A protein and the small-molecule ligand that binds it are described below.
Small molecule (SMILES): CC1=CC2=N3->[Zn]45<-N6=C(C=c7cc(C)c(n74)=C2)C(C)=C(CCC(=O)O)C6=Cc2c(CCC(=O)O)c(C)c(n25)C=C13

Binding-site contacts:
Ligand atom C26 contacts residue LYS43 of chain 1.A at 3.2 Å.
Ligand atom O3 contacts residue LYS46 of chain 1.A at 3.7 Å.
Ligand atom C9 contacts residue PHE44 of chain 1.A at 3.5 Å (hydrophobic).
Ligand atom C14 contacts residue HIS65 of chain 1.A at 3.6 Å.
Ligand atom C23 contacts residue VAL68 of chain 1.A at 3.6 Å (hydrophobic).
Ligand atom C27 contacts residue SO41 of chain 1.F at 3.7 Å.
Ligand atom C11 contacts residue PHE44 of chain 1.A at 3.7 Å (hydrophobic).
Ligand atom C12 contacts residue HIS98 of chain 1.A at 3.6 Å.
Ligand atom C18 contacts residue VAL68 of chain 1.A at 3.7 Å (hydrophobic).
Ligand atom N2 contacts residue HIS94 of chain 1.A at 3.3 Å (h-bond).
Ligand atom O contacts residue SER93 of chain 1.A at 2.7 Å (h-bond).
Ligand atom O contacts residue HIS94 of chain 1.A at 3.4 Å.
Ligand atom C9 contacts residue ILE100 of chain 1.A at 3.7 Å (hydrophobic).
Ligand atom N1 contacts residue HIS94 of chain 1.A at 3.1 Å (h-bond).
Ligand atom C10 contacts residue PHE44 of chain 1.A at 3.2 Å (hydrophobic).
Ligand atom C15 contacts residue VAL69 of chain 1.A at 3.8 Å (hydrophobic).
Ligand atom C4 contacts residue LEU105 of chain 1.A at 3.7 Å (hydrophobic).
Ligand atom C13 contacts residue HIS98 of chain 1.A at 3.5 Å.
Ligand atom O1 contacts residue SER93 of chain 1.A at 3.6 Å.
Ligand atom C23 contacts residue ALA72 of chain 1.A at 3.5 Å (hydrophobic).
Ligand atom C7 contacts residue TYR104 of chain 1.A at 3.5 Å (hydrophobic).
Ligand atom C27 contacts residue HIS98 of chain 1.A at 3.3 Å.
Ligand atom ZN contacts residue HIS94 of chain 1.A at 2.1 Å.
Ligand atom C16 contacts residue LEU90 of chain 1.A at 3.7 Å (hydrophobic).
Ligand atom C12 contacts residue HIS65 of chain 1.A at 3.7 Å.
Ligand atom C10 contacts residue ILE100 of chain 1.A at 3.6 Å (hydrophobic).
Ligand atom C1 contacts residue VAL69 of chain 1.A at 3.7 Å (hydrophobic).
Ligand atom N3 contacts residue HIS94 of chain 1.A at 3.2 Å (h-bond).
Ligand atom C8 contacts residue PHE44 of chain 1.A at 3.8 Å (hydrophobic).
Ligand atom C25 contacts residue PHE44 of chain 1.A at 3.8 Å (hydrophobic).
Ligand atom C contacts residue LEU90 of chain 1.A at 3.6 Å (hydrophobic).
Ligand atom C22 contacts residue HIS98 of chain 1.A at 3.4 Å.
Ligand atom C13 contacts residue HIS65 of chain 1.A at 3.5 Å.
Ligand atom C8 contacts residue ILE100 of chain 1.A at 3.6 Å (hydrophobic).
Ligand atom C contacts residue VAL69 of chain 1.A at 3.6 Å (hydrophobic).
Ligand atom C22 contacts residue SER93 of chain 1.A at 3.5 Å.
Ligand atom C6 contacts residue ILE100 of chain 1.A at 3.7 Å (hydrophobic).
Ligand atom N contacts residue HIS94 of chain 1.A at 3.3 Å (h-bond).
Ligand atom O1 contacts residue HIS98 of chain 1.A at 2.5 Å (h-bond).
Ligand atom C24 contacts residue HIS98 of chain 1.A at 3.5 Å.

Sequence of chain 1.A:
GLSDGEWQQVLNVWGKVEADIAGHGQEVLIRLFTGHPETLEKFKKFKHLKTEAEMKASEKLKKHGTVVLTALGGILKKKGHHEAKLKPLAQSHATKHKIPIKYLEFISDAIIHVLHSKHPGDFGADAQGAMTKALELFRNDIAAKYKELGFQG